Binding-site contacts:
Ligand atom CAO contacts residue ARG332 of chain 1.A at 3.7 Å.
Ligand atom CAW contacts residue MG1 of chain 1.L at 3.0 Å.
Ligand atom CAR contacts residue PRO217 of chain 1.A at 3.7 Å (hydrophobic).
Ligand atom CAV contacts residue PRO217 of chain 1.A at 3.8 Å (hydrophobic).
Ligand atom CAZ contacts residue GLU224 of chain 1.A at 3.7 Å.
Ligand atom FAG contacts residue GLU224 of chain 1.A at 3.2 Å.
Ligand atom CAJ contacts residue GLU224 of chain 1.A at 4.1 Å.
Ligand atom CAS contacts residue MG1 of chain 1.L at 3.0 Å.
Ligand atom OAC contacts residue ASP131 of chain 1.A at 4.1 Å.
Ligand atom CAW contacts residue GLU224 of chain 1.A at 4.0 Å.
Ligand atom OAE contacts residue ASP188 of chain 1.A at 3.0 Å (salt-bridge).
Ligand atom CAJ contacts residue PRO217 of chain 1.A at 3.9 Å (hydrophobic).
Ligand atom CAZ contacts residue MG1 of chain 1.M at 2.8 Å.
Ligand atom OAC contacts residue MG1 of chain 1.L at 2.0 Å.
Ligand atom OAD contacts residue MG1 of chain 1.M at 1.9 Å.
Ligand atom OAQ contacts residue TYR215 of chain 1.A at 3.6 Å.
Ligand atom OAE contacts residue MG1 of chain 1.M at 2.4 Å.
Ligand atom CAH contacts residue PRO217 of chain 1.A at 4.1 Å (hydrophobic).
Ligand atom FAG contacts residue PRO217 of chain 1.A at 4.0 Å.
Ligand atom CAT contacts residue GLN218 of chain 1.A at 4.0 Å.
Ligand atom FAF contacts residue GLN218 of chain 1.A at 3.5 Å.
Ligand atom NAP contacts residue PRO217 of chain 1.A at 3.9 Å.
Ligand atom CAU contacts residue PRO217 of chain 1.A at 3.7 Å (hydrophobic).
Ligand atom OAC contacts residue ASP188 of chain 1.A at 2.9 Å (salt-bridge).
Ligand atom OAD contacts residue PRO217 of chain 1.A at 4.0 Å.
Ligand atom CAI contacts residue PRO217 of chain 1.A at 3.8 Å (hydrophobic).
Ligand atom CAY contacts residue ASP188 of chain 1.A at 4.0 Å.
Ligand atom CAH contacts residue GLN218 of chain 1.A at 4.1 Å.
Ligand atom OAD contacts residue ASP131 of chain 1.A at 3.9 Å.
Ligand atom CAW contacts residue MG1 of chain 1.M at 3.0 Å.
Ligand atom CAS contacts residue ASP188 of chain 1.A at 3.6 Å.
Ligand atom CAY contacts residue MG1 of chain 1.L at 3.4 Å.
Ligand atom OAD contacts residue GLU224 of chain 1.A at 2.9 Å (salt-bridge).
Ligand atom OAE contacts residue MG1 of chain 1.L at 1.9 Å.
Ligand atom OAB contacts residue PRO217 of chain 1.A at 3.8 Å.
Ligand atom CBB contacts residue ARG332 of chain 1.A at 3.8 Å.
Ligand atom CAX contacts residue PRO217 of chain 1.A at 4.0 Å (hydrophobic).
Ligand atom OAE contacts residue ASP131 of chain 1.A at 3.0 Å (salt-bridge).
Ligand atom CAW contacts residue ASP188 of chain 1.A at 3.8 Å.
Ligand atom OAE contacts residue GLU224 of chain 1.A at 3.4 Å (salt-bridge).

A protein and the small-molecule ligand that binds it are described below.
Small molecule (SMILES): C[C@@H]1CCO[C@H]2Cn3cc(C(=O)NCc4ccc(F)cc4F)c(=O)c(O)c3C(=O)N12

Sequence of chain 1.A:
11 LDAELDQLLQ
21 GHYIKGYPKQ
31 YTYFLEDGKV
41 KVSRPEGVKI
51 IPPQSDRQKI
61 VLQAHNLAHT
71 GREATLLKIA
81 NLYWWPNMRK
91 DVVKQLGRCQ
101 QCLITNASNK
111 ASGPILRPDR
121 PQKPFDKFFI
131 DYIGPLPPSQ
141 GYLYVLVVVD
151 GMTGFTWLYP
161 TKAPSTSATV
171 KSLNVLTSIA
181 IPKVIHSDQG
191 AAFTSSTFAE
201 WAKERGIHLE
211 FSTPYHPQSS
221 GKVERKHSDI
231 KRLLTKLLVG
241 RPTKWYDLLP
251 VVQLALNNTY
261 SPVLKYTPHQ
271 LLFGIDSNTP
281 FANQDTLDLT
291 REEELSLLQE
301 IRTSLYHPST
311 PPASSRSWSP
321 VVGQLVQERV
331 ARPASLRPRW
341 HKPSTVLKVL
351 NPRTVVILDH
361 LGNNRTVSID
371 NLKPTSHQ